Binding-site contacts:
Ligand atom O4 contacts residue HIS593 of chain 1.A at 3.4 Å.
Ligand atom O7' contacts residue HIS190 of chain 1.A at 3.2 Å (h-bond).
Ligand atom N3 contacts residue HIS593 of chain 1.A at 3.4 Å.
Ligand atom O4 contacts residue VAL587 of chain 1.A at 3.2 Å.
Ligand atom C4 contacts residue VAL587 of chain 1.A at 3.5 Å (hydrophobic).
Ligand atom C6' contacts residue PRO251 of chain 1.A at 3.6 Å (hydrophobic).
Ligand atom N2' contacts residue HIS612 of chain 1.A at 3.0 Å (h-bond).
Ligand atom O7' contacts residue SER6 of chain 1.E at 3.0 Å (h-bond).
Ligand atom O4' contacts residue GLY346 of chain 1.A at 3.6 Å.
Ligand atom O2' contacts residue HIS593 of chain 1.A at 3.1 Å.
Ligand atom O3' contacts residue HIS612 of chain 1.A at 3.2 Å (h-bond).
Ligand atom C6' contacts residue THR252 of chain 1.A at 3.5 Å.
Ligand atom O1B contacts residue HIS612 of chain 1.A at 2.9 Å (h-bond).
Ligand atom O3B contacts residue LYS590 of chain 1.A at 3.0 Å.
Ligand atom O2' contacts residue LYS590 of chain 1.A at 3.2 Å (salt-bridge).
Ligand atom C5' contacts residue THR613 of chain 1.A at 3.5 Å.
Ligand atom O2B contacts residue LYS534 of chain 1.A at 2.7 Å (salt-bridge).
Ligand atom C1' contacts residue SER6 of chain 1.E at 3.5 Å.
Ligand atom C6' contacts residue LEU255 of chain 1.A at 3.5 Å (hydrophobic).
Ligand atom C5 contacts residue HIS593 of chain 1.A at 3.5 Å.
Ligand atom C4 contacts residue HIS593 of chain 1.A at 3.3 Å.
Ligand atom O6' contacts residue THR252 of chain 1.A at 2.8 Å (h-bond).
Ligand atom N3 contacts residue ALA588 of chain 1.A at 2.6 Å (h-bond).
Ligand atom C3' contacts residue HIS612 of chain 1.A at 3.4 Å.
Ligand atom O3' contacts residue PRO348 of chain 1.A at 3.5 Å.
Ligand atom C2 contacts residue HIS593 of chain 1.A at 3.5 Å.
Ligand atom O1' contacts residue HIS612 of chain 1.A at 3.5 Å.
Ligand atom C4' contacts residue GLY346 of chain 1.A at 3.5 Å.
Ligand atom O1A contacts residue SER6 of chain 1.E at 2.8 Å (h-bond).
Ligand atom O1B contacts residue THR613 of chain 1.A at 2.8 Å (h-bond).
Ligand atom O4' contacts residue LEU345 of chain 1.A at 2.6 Å (h-bond).
Ligand atom O2A contacts residue GLN531 of chain 1.A at 2.8 Å (h-bond).
Ligand atom O1B contacts residue THR614 of chain 1.A at 3.2 Å (h-bond).
Ligand atom O1' contacts residue THR613 of chain 1.A at 3.2 Å (h-bond).
Ligand atom C4 contacts residue ALA588 of chain 1.A at 3.4 Å (hydrophobic).
Ligand atom O4 contacts residue ALA588 of chain 1.A at 2.9 Å (h-bond).
Ligand atom O2' contacts residue ASP617 of chain 1.A at 2.7 Å (salt-bridge).
Ligand atom O4 contacts residue ARG596 of chain 1.A at 3.3 Å (salt-bridge).
Ligand atom N1 contacts residue HIS593 of chain 1.A at 3.5 Å.
Ligand atom C6 contacts residue HIS593 of chain 1.A at 3.5 Å.

Sequence of chain 1.A:
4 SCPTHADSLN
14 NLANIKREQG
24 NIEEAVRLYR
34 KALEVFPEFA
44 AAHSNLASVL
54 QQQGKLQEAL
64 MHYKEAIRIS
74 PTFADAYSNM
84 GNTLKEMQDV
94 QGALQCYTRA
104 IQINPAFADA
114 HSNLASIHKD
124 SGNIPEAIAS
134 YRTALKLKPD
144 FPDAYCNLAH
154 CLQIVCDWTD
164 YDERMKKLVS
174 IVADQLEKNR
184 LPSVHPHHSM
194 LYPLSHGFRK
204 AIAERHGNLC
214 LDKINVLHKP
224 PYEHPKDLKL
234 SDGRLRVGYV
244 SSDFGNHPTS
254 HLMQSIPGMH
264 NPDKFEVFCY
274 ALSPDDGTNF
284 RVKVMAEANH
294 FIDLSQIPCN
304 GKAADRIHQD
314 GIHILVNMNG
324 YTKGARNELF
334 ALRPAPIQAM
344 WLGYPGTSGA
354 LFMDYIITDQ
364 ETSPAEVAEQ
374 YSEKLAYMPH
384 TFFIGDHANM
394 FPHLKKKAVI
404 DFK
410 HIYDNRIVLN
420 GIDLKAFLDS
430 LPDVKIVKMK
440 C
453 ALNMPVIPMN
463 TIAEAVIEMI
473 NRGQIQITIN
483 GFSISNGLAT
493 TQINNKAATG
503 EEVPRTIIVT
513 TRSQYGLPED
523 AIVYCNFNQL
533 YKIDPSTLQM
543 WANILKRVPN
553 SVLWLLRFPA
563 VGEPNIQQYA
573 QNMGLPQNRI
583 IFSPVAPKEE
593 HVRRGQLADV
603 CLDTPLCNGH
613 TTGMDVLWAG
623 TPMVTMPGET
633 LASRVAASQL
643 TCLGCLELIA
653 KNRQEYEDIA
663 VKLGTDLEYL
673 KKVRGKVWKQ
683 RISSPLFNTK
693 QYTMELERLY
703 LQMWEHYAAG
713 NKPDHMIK

This small molecule binds to this protein.
Small molecule (SMILES): CC(=O)N[C@@H]1[C@@H](O)[C@H](O)[C@@H](CO)S[C@@H]1OP(=O)(O)OP(=O)(O)OC[C@H]1O[C@@H](n2ccc(=O)[nH]c2=O)[C@H](O)[C@@H]1O

Sequence of chain 1.E:
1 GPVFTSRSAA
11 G